Binding-site contacts:
Ligand atom C3 contacts residue ASN164 of chain 1.A at 3.9 Å.
Ligand atom O6 contacts residue ASN164 of chain 1.A at 4.4 Å.
Ligand atom O7 contacts residue ASN164 of chain 1.A at 4.0 Å.
Ligand atom C8 contacts residue ASN164 of chain 1.A at 4.5 Å.
Ligand atom C1 contacts residue GLY162 of chain 1.A at 4.5 Å.
Ligand atom O5 contacts residue ASN164 of chain 1.A at 2.4 Å (h-bond).
Ligand atom O7 contacts residue GLU189 of chain 1.A at 2.9 Å (salt-bridge).
Ligand atom C5 contacts residue ASN164 of chain 1.A at 3.6 Å.
Ligand atom C1 contacts residue ASN164 of chain 1.A at 1.4 Å.
Ligand atom C7 contacts residue ASN164 of chain 1.A at 3.6 Å.
Ligand atom C4 contacts residue ASN164 of chain 1.A at 4.3 Å.
Ligand atom C8 contacts residue GLU189 of chain 1.A at 3.3 Å.
Ligand atom N2 contacts residue GLY162 of chain 1.A at 4.2 Å.
Ligand atom N2 contacts residue GLU189 of chain 1.A at 4.4 Å.
Ligand atom N2 contacts residue ASN164 of chain 1.A at 3.0 Å (h-bond).
Ligand atom C7 contacts residue GLU189 of chain 1.A at 3.4 Å.
Ligand atom C2 contacts residue ASN164 of chain 1.A at 2.6 Å.

Sequence of chain 1.A:
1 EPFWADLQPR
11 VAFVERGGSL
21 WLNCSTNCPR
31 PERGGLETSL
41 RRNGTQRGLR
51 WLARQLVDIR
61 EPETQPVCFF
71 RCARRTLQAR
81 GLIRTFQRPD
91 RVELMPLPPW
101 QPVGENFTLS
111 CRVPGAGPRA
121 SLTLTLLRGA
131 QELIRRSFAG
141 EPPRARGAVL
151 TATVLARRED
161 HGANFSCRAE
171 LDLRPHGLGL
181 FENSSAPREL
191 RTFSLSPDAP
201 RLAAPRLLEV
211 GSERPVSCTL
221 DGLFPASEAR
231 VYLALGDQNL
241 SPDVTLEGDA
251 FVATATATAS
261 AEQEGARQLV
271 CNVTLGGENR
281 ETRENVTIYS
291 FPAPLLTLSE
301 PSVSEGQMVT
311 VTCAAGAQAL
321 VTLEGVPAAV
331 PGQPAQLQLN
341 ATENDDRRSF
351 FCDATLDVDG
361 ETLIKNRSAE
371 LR

This protein binds this small molecule.
Small molecule (SMILES): CC(=O)N[C@H]1[C@H](O[C@H]2[C@H](O)[C@@H](NC(C)=O)CO[C@@H]2CO)O[C@H](CO)[C@@H](O[C@@H]2O[C@H](CO)[C@@H](O)[C@H](O)[C@@H]2O)[C@@H]1O